Sequence of chain 1.A:
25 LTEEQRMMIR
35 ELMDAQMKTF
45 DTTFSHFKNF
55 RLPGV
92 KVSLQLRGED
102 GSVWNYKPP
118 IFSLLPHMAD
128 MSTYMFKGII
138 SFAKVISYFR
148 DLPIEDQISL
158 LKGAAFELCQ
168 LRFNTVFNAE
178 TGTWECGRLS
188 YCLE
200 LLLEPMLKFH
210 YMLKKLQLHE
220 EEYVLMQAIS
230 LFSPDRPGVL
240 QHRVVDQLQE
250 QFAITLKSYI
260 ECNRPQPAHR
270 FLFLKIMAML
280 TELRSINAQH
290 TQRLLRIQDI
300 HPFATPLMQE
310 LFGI

Binding-site contacts:
Ligand atom O4 contacts residue MET125 of chain 1.A at 3.2 Å.
Ligand atom N1 contacts residue VAL93 of chain 1.A at 3.9 Å.
Ligand atom O6 contacts residue HIS289 of chain 1.A at 3.3 Å (h-bond).
Ligand atom C17 contacts residue LEU190 of chain 1.A at 3.5 Å (hydrophobic).
Ligand atom C33 contacts residue MET125 of chain 1.A at 3.5 Å (hydrophobic).
Ligand atom C7 contacts residue HIS289 of chain 1.A at 3.7 Å.
Ligand atom C35 contacts residue GLN167 of chain 1.A at 3.8 Å.
Ligand atom C37 contacts residue PHE133 of chain 1.A at 3.7 Å (hydrophobic).
Ligand atom O10 contacts residue MET205 of chain 1.A at 3.7 Å.
Ligand atom C28 contacts residue LEU293 of chain 1.A at 3.8 Å (hydrophobic).
Ligand atom C36 contacts residue SER129 of chain 1.A at 3.6 Å.
Ligand atom O8 contacts residue PHE163 of chain 1.A at 3.7 Å.
Ligand atom O2 contacts residue HIS289 of chain 1.A at 3.3 Å.
Ligand atom C20 contacts residue TRP181 of chain 1.A at 3.6 Å (hydrophobic).
Ligand atom C19 contacts residue TRP181 of chain 1.A at 3.4 Å (hydrophobic).
Ligand atom C43 contacts residue VAL93 of chain 1.A at 3.4 Å (hydrophobic).
Ligand atom C35 contacts residue SER129 of chain 1.A at 3.8 Å.
Ligand atom C13 contacts residue LEU122 of chain 1.A at 3.7 Å (hydrophobic).
Ligand atom C30 contacts residue VAL93 of chain 1.A at 3.6 Å (hydrophobic).
Ligand atom C4 contacts residue MET125 of chain 1.A at 3.8 Å (hydrophobic).
Ligand atom C43 contacts residue MET125 of chain 1.A at 3.5 Å (hydrophobic).
Ligand atom C36 contacts residue CYS166 of chain 1.A at 3.6 Å (hydrophobic).
Ligand atom O4 contacts residue LEU122 of chain 1.A at 3.5 Å.
Ligand atom C30 contacts residue LYS92 of chain 1.A at 3.2 Å.
Ligand atom C17 contacts residue VAL93 of chain 1.A at 3.9 Å (hydrophobic).
Ligand atom C14 contacts residue HIS289 of chain 1.A at 3.4 Å.
Ligand atom C16 contacts residue VAL93 of chain 1.A at 3.5 Å (hydrophobic).
Ligand atom O8 contacts residue GLN167 of chain 1.A at 2.8 Å (h-bond).
Ligand atom C37 contacts residue SER129 of chain 1.A at 3.8 Å.
Ligand atom C27 contacts residue SER129 of chain 1.A at 3.3 Å.
Ligand atom O5 contacts residue PHE302 of chain 1.A at 3.2 Å.
Ligand atom C12 contacts residue PHE302 of chain 1.A at 3.8 Å (hydrophobic).
Ligand atom C8 contacts residue HIS289 of chain 1.A at 3.6 Å.
Ligand atom C13 contacts residue PHE302 of chain 1.A at 3.3 Å (hydrophobic).
Ligand atom O12 contacts residue MET125 of chain 1.A at 3.0 Å.
Ligand atom O9 contacts residue GLN167 of chain 1.A at 3.3 Å (h-bond).
Ligand atom C30 contacts residue LEU190 of chain 1.A at 3.8 Å (hydrophobic).
Ligand atom O7 contacts residue SER129 of chain 1.A at 3.2 Å (h-bond).
Ligand atom O3 contacts residue ILE296 of chain 1.A at 3.8 Å.
Ligand atom C34 contacts residue HIS289 of chain 1.A at 3.3 Å.

The small molecule below binds the protein below.
Small molecule (SMILES): CO[C@H]1/C=C/O[C@@]2(C)Oc3c(C)c(O)c4c(O)c(c(/C=N/N5CCN(C)CC5)c(O)c4c3C2=O)NC(=O)/C(C)=C\C=C[C@H](C)[C@H](O)[C@@H](C)[C@@H](O)[C@@H](C)[C@H](OC(C)=O)[C@@H]1C